A protein and the small-molecule ligand that binds it are described below.
Small molecule (SMILES): CC(=O)N[C@@H]1[C@@H](O)[C@H](O)[C@@H](CO)O[C@H]1O

Binding-site contacts:
Ligand atom O5 contacts residue ASN15 of chain 3.A at 2.4 Å (h-bond).
Ligand atom C3 contacts residue ASN15 of chain 3.A at 3.5 Å.
Ligand atom C2 contacts residue ASN15 of chain 3.A at 2.1 Å.
Ligand atom C5 contacts residue ASN15 of chain 3.A at 3.7 Å.
Ligand atom C8 contacts residue ASN15 of chain 3.A at 4.1 Å.
Ligand atom C4 contacts residue ASN15 of chain 3.A at 3.9 Å.
Ligand atom O7 contacts residue ASN15 of chain 3.A at 2.8 Å (h-bond).
Ligand atom N2 contacts residue ASN15 of chain 3.A at 2.5 Å (h-bond).
Ligand atom C7 contacts residue ASN15 of chain 3.A at 2.8 Å.
Ligand atom C1 contacts residue ASN15 of chain 3.A at 1.4 Å.

Sequence of chain 3.A:
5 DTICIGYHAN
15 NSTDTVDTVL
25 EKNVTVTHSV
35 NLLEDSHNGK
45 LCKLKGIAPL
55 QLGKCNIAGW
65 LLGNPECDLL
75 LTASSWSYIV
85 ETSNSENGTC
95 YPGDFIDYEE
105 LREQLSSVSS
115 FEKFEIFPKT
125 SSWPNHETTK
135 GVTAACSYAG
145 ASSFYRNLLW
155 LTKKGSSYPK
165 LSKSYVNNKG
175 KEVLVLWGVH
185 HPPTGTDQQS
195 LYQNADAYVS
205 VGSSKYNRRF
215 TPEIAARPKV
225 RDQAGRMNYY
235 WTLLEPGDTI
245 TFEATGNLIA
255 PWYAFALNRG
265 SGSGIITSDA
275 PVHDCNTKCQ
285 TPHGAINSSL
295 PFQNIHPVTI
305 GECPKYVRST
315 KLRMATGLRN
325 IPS